Sequence of chain 24.D:
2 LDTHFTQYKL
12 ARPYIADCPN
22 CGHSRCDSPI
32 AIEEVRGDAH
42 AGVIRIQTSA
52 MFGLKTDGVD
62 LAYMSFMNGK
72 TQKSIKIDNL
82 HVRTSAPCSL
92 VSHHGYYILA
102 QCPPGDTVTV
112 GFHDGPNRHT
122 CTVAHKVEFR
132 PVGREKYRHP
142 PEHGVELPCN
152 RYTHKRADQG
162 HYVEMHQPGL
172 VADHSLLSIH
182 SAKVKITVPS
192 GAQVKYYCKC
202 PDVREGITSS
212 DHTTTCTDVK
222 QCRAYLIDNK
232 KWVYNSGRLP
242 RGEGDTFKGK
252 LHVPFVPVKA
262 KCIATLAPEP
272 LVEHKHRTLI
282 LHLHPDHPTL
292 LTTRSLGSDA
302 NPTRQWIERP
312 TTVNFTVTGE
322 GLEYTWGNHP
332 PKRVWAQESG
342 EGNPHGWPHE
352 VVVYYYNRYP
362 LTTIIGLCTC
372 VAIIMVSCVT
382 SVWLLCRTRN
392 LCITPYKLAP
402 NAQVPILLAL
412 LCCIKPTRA

This small molecule binds to this protein.
Small molecule (SMILES): O=C(O)[C@@H]1O[C@H](O[C@H]2[C@@H](OS(=O)(=O)O)O[C@@H](O)[C@H](NS(=O)(=O)O)[C@H]2O)[C@@H](OS(=O)(=O)O)[C@H](O)[C@@H]1O

Binding-site contacts:
Ligand atom C3 contacts residue ALA158 of chain 24.D at 4.0 Å (hydrophobic).
Ligand atom O5 contacts residue ARG157 of chain 24.D at 3.8 Å.
Ligand atom SAG contacts residue ARG157 of chain 24.D at 3.6 Å (salt-bridge).
Ligand atom C5 contacts residue LEU62 of chain 24.D at 3.8 Å (hydrophobic).
Ligand atom O6B contacts residue LEU62 of chain 24.D at 4.0 Å.
Ligand atom C2 contacts residue ALA158 of chain 24.D at 3.7 Å (hydrophobic).
Ligand atom O5 contacts residue HIS155 of chain 24.D at 3.6 Å.
Ligand atom OAF contacts residue ALA158 of chain 24.D at 3.3 Å.
Ligand atom C3 contacts residue ARG157 of chain 24.D at 3.7 Å.
Ligand atom O3 contacts residue ALA158 of chain 24.D at 3.0 Å (h-bond).
Ligand atom C6 contacts residue HIS155 of chain 24.D at 3.4 Å.
Ligand atom C3 contacts residue LYS156 of chain 24.D at 4.0 Å.
Ligand atom O5B contacts residue LYS156 of chain 24.D at 3.3 Å.
Ligand atom C5 contacts residue HIS155 of chain 24.D at 4.0 Å.
Ligand atom O6A contacts residue SER93 of chain 24.D at 3.2 Å.
Ligand atom OAF contacts residue THR4 of chain 24.D at 2.9 Å (h-bond).
Ligand atom O5 contacts residue LYS156 of chain 24.D at 3.4 Å.
Ligand atom O4 contacts residue SER93 of chain 24.D at 3.0 Å (h-bond).
Ligand atom O6A contacts residue LEU62 of chain 24.D at 3.4 Å.
Ligand atom C6 contacts residue HIS94 of chain 24.D at 3.9 Å.
Ligand atom O3 contacts residue LYS156 of chain 24.D at 3.0 Å.
Ligand atom O6B contacts residue ARG157 of chain 24.D at 3.3 Å (salt-bridge).
Ligand atom O6A contacts residue HIS155 of chain 24.D at 3.8 Å.
Ligand atom OAH contacts residue THR4 of chain 24.D at 3.7 Å.
Ligand atom O3 contacts residue ARG157 of chain 24.D at 3.3 Å (salt-bridge).
Ligand atom OAH contacts residue ARG157 of chain 24.D at 3.1 Å (salt-bridge).
Ligand atom OBI contacts residue LYS156 of chain 24.D at 4.0 Å.
Ligand atom C4 contacts residue LYS156 of chain 24.D at 4.0 Å.
Ligand atom SAG contacts residue THR4 of chain 24.D at 3.9 Å.
Ligand atom O6B contacts residue HIS94 of chain 24.D at 4.0 Å.
Ligand atom O4 contacts residue HIS155 of chain 24.D at 3.5 Å (h-bond).
Ligand atom OAH contacts residue LEU2 of chain 24.D at 2.8 Å (h-bond).
Ligand atom O4 contacts residue LYS156 of chain 24.D at 3.5 Å.
Ligand atom OAH contacts residue ASP3 of chain 24.D at 4.0 Å.
Ligand atom C6 contacts residue LEU62 of chain 24.D at 3.5 Å (hydrophobic).
Ligand atom OAF contacts residue ARG157 of chain 24.D at 2.8 Å (salt-bridge).
Ligand atom O6A contacts residue HIS94 of chain 24.D at 3.2 Å (h-bond).
Ligand atom O6B contacts residue LYS156 of chain 24.D at 3.3 Å.
Ligand atom O6B contacts residue HIS155 of chain 24.D at 3.3 Å (h-bond).
Ligand atom C6 contacts residue SER93 of chain 24.D at 4.0 Å.